The small molecule below binds the protein below.
Small molecule (SMILES): CC(=O)N[C@H]1[C@@H](O[C@H]2[C@H](O)[C@@H](NC(C)=O)CO[C@@H]2CO)O[C@H](CO)[C@@H](O)[C@@H]1O

Sequence of chain 1.A:
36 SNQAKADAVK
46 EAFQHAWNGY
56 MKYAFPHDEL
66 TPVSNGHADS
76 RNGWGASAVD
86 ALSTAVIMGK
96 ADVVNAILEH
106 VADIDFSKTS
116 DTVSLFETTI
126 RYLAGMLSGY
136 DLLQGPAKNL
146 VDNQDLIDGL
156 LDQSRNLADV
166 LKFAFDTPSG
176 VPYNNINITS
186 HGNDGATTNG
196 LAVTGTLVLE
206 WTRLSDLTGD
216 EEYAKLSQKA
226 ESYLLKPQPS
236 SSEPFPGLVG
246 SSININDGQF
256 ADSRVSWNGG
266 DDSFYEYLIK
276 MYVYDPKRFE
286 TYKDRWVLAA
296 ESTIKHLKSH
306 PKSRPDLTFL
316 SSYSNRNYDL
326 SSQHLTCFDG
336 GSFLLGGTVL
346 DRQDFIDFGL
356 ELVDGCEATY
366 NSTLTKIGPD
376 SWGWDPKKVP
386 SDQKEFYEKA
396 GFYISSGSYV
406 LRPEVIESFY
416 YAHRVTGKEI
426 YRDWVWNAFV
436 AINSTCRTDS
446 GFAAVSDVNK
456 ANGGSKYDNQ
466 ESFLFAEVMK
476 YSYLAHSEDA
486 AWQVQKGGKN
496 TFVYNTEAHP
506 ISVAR

Binding-site contacts:
Ligand atom C3 contacts residue ASN438 of chain 1.A at 3.8 Å.
Ligand atom C7 contacts residue ASN438 of chain 1.A at 3.7 Å.
Ligand atom N2 contacts residue ASN438 of chain 1.A at 2.9 Å (h-bond).
Ligand atom C8 contacts residue TRP431 of chain 1.A at 3.6 Å (hydrophobic).
Ligand atom C2 contacts residue ASN438 of chain 1.A at 2.4 Å.
Ligand atom C1 contacts residue ASN438 of chain 1.A at 1.4 Å.
Ligand atom O6 contacts residue ARG442 of chain 1.A at 4.4 Å.
Ligand atom C5 contacts residue ARG442 of chain 1.A at 3.6 Å.
Ligand atom O7 contacts residue VAL435 of chain 1.A at 4.4 Å.
Ligand atom C4 contacts residue ASN438 of chain 1.A at 4.2 Å.
Ligand atom O5 contacts residue ARG442 of chain 1.A at 3.7 Å.
Ligand atom C1 contacts residue ARG442 of chain 1.A at 3.7 Å.
Ligand atom C5 contacts residue ASN438 of chain 1.A at 3.7 Å.
Ligand atom O7 contacts residue ASN438 of chain 1.A at 3.8 Å.
Ligand atom C8 contacts residue ALA43 of chain 1.A at 4.0 Å (hydrophobic).
Ligand atom O5 contacts residue ASN438 of chain 1.A at 2.4 Å (h-bond).
Ligand atom C6 contacts residue ARG442 of chain 1.A at 3.6 Å.